Binding-site contacts:
Ligand atom C contacts residue ASP1071 of chain 4.D at 0.9 Å.
Ligand atom NE contacts residue PHE1066 of chain 4.D at 2.2 Å.
Ligand atom C contacts residue ASP1071 of chain 4.D at 2.3 Å.
Ligand atom O contacts residue LYS8 of chain 4.P at 2.2 Å.
Ligand atom CG contacts residue CYS1079 of chain 4.D at 2.2 Å (hydrophobic).
Ligand atom NZ contacts residue ASN1074 of chain 4.D at 1.1 Å (h-bond).
Ligand atom CD contacts residue PHE1083 of chain 4.D at 2.5 Å (hydrophobic).
Ligand atom CA contacts residue LYS8 of chain 4.P at 2.5 Å.
Ligand atom C contacts residue LYS8 of chain 4.P at 2.9 Å.
Ligand atom NH1 contacts residue CYS1079 of chain 4.D at 2.3 Å (h-bond).
Ligand atom N contacts residue CYS1079 of chain 4.D at 2.6 Å (h-bond).
Ligand atom CG contacts residue ASN1074 of chain 4.D at 1.5 Å.
Ligand atom CD contacts residue TYR1076 of chain 4.D at 2.5 Å (hydrophobic).
Ligand atom O contacts residue ASP1071 of chain 4.D at 2.6 Å (salt-bridge).
Ligand atom N contacts residue ASP1071 of chain 4.D at 2.7 Å (salt-bridge).
Ligand atom CG contacts residue PHE1066 of chain 4.D at 1.9 Å (hydrophobic).
Ligand atom CZ contacts residue PHE1083 of chain 4.D at 0.9 Å (hydrophobic).
Ligand atom CB contacts residue ASP1071 of chain 4.D at 2.7 Å.
Ligand atom N contacts residue GLY105 of chain 4.F at 2.8 Å (h-bond).
Ligand atom CG contacts residue TYR1076 of chain 4.D at 2.9 Å (hydrophobic).
Ligand atom N contacts residue ASP1071 of chain 4.D at 1.7 Å.
Ligand atom CA contacts residue CYS1079 of chain 4.D at 2.9 Å (hydrophobic).
Ligand atom CA contacts residue ARG11 of chain 4.P at 2.4 Å.
Ligand atom CD contacts residue ASN1074 of chain 4.D at 2.5 Å.
Ligand atom CB contacts residue ARG11 of chain 4.P at 1.1 Å.
Ligand atom NH2 contacts residue PHE1083 of chain 4.D at 0.8 Å.
Ligand atom O contacts residue VAL127 of chain 4.F at 2.5 Å (h-bond).
Ligand atom NE contacts residue PHE1083 of chain 4.D at 1.8 Å.
Ligand atom NH1 contacts residue PHE1083 of chain 4.D at 1.2 Å.
Ligand atom CB contacts residue PHE1066 of chain 4.D at 2.4 Å (hydrophobic).
Ligand atom CD contacts residue PHE1066 of chain 4.D at 1.0 Å (hydrophobic).
Ligand atom N contacts residue ALA1070 of chain 4.D at 2.1 Å.
Ligand atom N contacts residue LYS8 of chain 4.P at 2.1 Å (salt-bridge).
Ligand atom O contacts residue ASP1071 of chain 4.D at 0.9 Å.
Ligand atom CA contacts residue ASP1071 of chain 4.D at 2.1 Å.
Ligand atom CB contacts residue ASN1074 of chain 4.D at 2.8 Å.
Ligand atom N contacts residue ASP1071 of chain 4.D at 1.4 Å (salt-bridge).
Ligand atom CE contacts residue ASN1074 of chain 4.D at 1.9 Å.
Ligand atom CA contacts residue ASP1071 of chain 4.D at 2.1 Å.
Ligand atom CB contacts residue LYS8 of chain 4.P at 2.2 Å.

Sequence of chain 4.D:
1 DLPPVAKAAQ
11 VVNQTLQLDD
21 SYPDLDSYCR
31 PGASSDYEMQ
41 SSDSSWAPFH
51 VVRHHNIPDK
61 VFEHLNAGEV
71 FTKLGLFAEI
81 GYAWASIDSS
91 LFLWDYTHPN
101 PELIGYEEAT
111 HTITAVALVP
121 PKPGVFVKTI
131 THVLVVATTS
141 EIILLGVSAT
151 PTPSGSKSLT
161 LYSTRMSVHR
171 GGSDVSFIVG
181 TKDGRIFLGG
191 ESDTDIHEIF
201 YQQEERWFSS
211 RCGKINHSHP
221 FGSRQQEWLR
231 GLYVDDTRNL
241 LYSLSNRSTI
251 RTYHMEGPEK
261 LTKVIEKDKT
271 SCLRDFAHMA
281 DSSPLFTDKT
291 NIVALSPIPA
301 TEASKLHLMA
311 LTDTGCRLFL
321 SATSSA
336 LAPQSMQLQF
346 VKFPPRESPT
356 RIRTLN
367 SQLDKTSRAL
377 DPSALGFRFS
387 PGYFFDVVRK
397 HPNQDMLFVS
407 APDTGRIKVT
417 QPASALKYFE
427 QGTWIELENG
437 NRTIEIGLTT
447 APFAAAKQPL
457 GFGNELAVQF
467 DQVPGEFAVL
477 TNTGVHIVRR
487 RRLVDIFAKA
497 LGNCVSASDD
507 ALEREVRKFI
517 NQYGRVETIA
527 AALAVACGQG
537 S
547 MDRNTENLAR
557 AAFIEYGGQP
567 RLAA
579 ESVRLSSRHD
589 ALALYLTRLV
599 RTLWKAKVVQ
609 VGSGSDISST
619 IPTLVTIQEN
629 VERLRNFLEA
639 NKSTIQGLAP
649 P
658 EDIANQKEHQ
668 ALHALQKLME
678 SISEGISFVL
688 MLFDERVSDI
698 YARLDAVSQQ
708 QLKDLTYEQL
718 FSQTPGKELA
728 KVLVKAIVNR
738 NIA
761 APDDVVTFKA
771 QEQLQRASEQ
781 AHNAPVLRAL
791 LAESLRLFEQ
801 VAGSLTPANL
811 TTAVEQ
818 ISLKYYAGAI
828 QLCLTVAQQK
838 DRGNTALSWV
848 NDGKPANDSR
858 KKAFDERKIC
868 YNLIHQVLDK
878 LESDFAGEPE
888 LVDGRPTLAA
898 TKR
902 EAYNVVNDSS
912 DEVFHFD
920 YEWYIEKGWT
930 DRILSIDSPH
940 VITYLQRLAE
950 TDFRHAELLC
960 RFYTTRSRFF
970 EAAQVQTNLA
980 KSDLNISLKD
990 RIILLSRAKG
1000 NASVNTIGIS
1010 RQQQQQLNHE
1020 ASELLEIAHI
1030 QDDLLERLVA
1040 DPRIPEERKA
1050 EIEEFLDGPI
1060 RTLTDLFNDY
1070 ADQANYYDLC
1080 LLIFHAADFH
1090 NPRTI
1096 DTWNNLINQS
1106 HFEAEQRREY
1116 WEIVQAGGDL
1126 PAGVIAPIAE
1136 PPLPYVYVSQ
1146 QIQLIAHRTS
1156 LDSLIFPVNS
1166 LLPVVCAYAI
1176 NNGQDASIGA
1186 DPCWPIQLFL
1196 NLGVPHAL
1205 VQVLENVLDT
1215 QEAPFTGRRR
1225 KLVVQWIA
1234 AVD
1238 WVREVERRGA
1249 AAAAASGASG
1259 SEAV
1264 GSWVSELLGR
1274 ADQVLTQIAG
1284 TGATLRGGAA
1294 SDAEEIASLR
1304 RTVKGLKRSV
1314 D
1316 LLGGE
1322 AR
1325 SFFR

This protein binds this small molecule.
Small molecule (SMILES): CSCC[C@H](NC(=O)[C@@H]1CCCN1C(=O)[C@H](CC(C)C)NC(=O)[C@H](CC(C)C)NC(=O)[C@H](CCCCN)NC(=O)[C@H](C)NC(=O)[C@H](CCCCN)NC(=O)[C@@H](N)CCCN=C(N)N)C(=O)N[C@@H](CCC(=O)O)C(=O)N[C@@H](CCC(=O)O)C(=O)N[C@@H](C)C(=O)N[C@@H](CC(C)C)C(=O)N[C@@H](CC(C)C)C(=O)N1CCC[C@H]1C=O

Sequence of chain 4.F:
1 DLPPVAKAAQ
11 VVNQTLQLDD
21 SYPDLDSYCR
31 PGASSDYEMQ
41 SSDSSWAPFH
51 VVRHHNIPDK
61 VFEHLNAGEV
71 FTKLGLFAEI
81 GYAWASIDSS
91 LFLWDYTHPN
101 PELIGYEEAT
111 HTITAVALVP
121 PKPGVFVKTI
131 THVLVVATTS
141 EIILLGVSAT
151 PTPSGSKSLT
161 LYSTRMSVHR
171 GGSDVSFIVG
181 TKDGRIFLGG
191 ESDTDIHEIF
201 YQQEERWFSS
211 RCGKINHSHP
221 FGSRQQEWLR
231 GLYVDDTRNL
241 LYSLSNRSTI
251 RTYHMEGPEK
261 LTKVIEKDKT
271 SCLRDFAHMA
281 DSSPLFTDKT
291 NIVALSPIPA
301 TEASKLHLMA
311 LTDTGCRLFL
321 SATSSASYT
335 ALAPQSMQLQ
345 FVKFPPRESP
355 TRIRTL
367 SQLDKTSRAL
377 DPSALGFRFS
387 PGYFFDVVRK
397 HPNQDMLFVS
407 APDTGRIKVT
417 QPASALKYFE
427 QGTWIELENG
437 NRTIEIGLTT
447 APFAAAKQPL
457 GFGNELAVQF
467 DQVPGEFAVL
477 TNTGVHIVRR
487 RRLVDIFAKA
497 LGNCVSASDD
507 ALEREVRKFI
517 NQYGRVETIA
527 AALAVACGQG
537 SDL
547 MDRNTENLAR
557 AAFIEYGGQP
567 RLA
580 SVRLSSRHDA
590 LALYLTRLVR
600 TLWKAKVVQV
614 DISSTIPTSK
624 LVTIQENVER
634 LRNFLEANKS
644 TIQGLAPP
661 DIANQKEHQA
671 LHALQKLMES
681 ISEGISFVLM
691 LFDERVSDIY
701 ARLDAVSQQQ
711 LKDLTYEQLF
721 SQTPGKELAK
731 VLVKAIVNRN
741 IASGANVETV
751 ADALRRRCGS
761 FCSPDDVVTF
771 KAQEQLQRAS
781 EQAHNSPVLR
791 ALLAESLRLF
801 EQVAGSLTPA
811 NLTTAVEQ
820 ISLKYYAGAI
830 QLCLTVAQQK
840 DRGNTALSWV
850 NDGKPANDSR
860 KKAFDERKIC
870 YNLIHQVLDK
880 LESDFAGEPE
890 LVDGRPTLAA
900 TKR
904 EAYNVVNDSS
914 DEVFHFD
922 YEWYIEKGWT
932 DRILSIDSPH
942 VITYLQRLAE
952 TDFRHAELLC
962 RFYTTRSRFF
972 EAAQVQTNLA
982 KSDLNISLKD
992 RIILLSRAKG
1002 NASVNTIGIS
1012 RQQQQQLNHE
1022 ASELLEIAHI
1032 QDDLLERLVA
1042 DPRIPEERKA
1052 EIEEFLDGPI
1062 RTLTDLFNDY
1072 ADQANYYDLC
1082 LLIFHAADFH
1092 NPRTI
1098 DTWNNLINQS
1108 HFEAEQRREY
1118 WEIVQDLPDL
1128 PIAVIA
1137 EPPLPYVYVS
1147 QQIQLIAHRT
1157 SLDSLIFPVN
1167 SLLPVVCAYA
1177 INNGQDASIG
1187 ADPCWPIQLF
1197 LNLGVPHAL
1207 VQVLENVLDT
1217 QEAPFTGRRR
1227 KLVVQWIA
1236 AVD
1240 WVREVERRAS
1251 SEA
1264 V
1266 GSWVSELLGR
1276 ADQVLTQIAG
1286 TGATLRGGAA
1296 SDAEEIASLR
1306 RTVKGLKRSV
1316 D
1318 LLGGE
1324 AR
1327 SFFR

Sequence of chain 4.P:
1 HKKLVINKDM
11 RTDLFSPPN